Sequence of chain 2.A:
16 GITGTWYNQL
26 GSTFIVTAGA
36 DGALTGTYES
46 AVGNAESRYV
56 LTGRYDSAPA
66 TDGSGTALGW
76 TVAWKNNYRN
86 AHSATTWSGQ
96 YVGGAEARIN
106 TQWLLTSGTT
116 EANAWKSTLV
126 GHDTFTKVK

A protein and the small-molecule ligand that binds it are described below.
Small molecule (SMILES): O=C(O)CCCCCNC(=O)CCCC[C@@H]1SC[C@@H]2NC(=O)N[C@@H]21

Sequence of chain 1.B:
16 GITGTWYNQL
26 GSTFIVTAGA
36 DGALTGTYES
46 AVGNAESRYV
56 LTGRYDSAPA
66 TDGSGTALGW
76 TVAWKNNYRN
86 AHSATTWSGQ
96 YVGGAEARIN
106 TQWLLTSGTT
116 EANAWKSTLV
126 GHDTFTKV

Binding-site contacts:
Ligand atom S7 contacts residue TRP79 of chain 2.A at 3.8 Å.
Ligand atom C5 contacts residue SER45 of chain 2.A at 3.8 Å.
Ligand atom C5 contacts residue SER27 of chain 2.A at 3.7 Å.
Ligand atom O9 contacts residue ASN23 of chain 2.A at 3.0 Å (h-bond).
Ligand atom C2 contacts residue TRP108 of chain 2.A at 3.9 Å (hydrophobic).
Ligand atom C5 contacts residue LEU25 of chain 2.A at 3.8 Å (hydrophobic).
Ligand atom O9 contacts residue SER45 of chain 2.A at 3.8 Å.
Ligand atom C8 contacts residue TRP120 of chain 1.B at 3.4 Å (hydrophobic).
Ligand atom N4 contacts residue SER45 of chain 2.A at 3.0 Å (h-bond).
Ligand atom N16 contacts residue GLY48 of chain 2.A at 3.3 Å.
Ligand atom C22 contacts residue SER112 of chain 2.A at 3.0 Å.
Ligand atom C5 contacts residue TYR43 of chain 2.A at 3.4 Å (hydrophobic).
Ligand atom C11 contacts residue TRP79 of chain 2.A at 3.6 Å (hydrophobic).
Ligand atom C5 contacts residue ASN23 of chain 2.A at 3.8 Å.
Ligand atom C3 contacts residue TRP120 of chain 1.B at 3.7 Å (hydrophobic).
Ligand atom O24 contacts residue SER112 of chain 2.A at 2.6 Å (h-bond).
Ligand atom C10 contacts residue SER45 of chain 2.A at 3.3 Å.
Ligand atom C12 contacts residue VAL47 of chain 2.A at 3.7 Å (hydrophobic).
Ligand atom O9 contacts residue TYR43 of chain 2.A at 2.5 Å (h-bond).
Ligand atom N1 contacts residue ASP128 of chain 2.A at 2.8 Å (salt-bridge).
Ligand atom O9 contacts residue SER27 of chain 2.A at 2.8 Å (h-bond).
Ligand atom C13 contacts residue ASN49 of chain 2.A at 3.5 Å.
Ligand atom C14 contacts residue ASN49 of chain 2.A at 3.4 Å.
Ligand atom N16 contacts residue ASN49 of chain 2.A at 2.5 Å (h-bond).
Ligand atom O23 contacts residue SER112 of chain 2.A at 3.3 Å (h-bond).
Ligand atom C12 contacts residue ASN49 of chain 2.A at 3.5 Å.
Ligand atom C10 contacts residue VAL47 of chain 2.A at 3.6 Å (hydrophobic).
Ligand atom C13 contacts residue TRP79 of chain 2.A at 3.7 Å (hydrophobic).
Ligand atom O15 contacts residue ALA86 of chain 2.A at 3.8 Å.
Ligand atom C5 contacts residue ASP128 of chain 2.A at 3.7 Å.
Ligand atom C12 contacts residue GLY48 of chain 2.A at 3.5 Å.
Ligand atom C3 contacts residue VAL47 of chain 2.A at 3.5 Å (hydrophobic).
Ligand atom C17 contacts residue ASN49 of chain 2.A at 3.3 Å.
Ligand atom C6 contacts residue TRP108 of chain 2.A at 3.4 Å (hydrophobic).
Ligand atom O9 contacts residue ASP128 of chain 2.A at 3.8 Å.
Ligand atom C18 contacts residue TRP120 of chain 1.B at 3.7 Å (hydrophobic).
Ligand atom O15 contacts residue SER88 of chain 2.A at 3.1 Å (h-bond).
Ligand atom N4 contacts residue VAL47 of chain 2.A at 3.4 Å.
Ligand atom C21 contacts residue SER112 of chain 2.A at 3.8 Å.
Ligand atom S7 contacts residue THR90 of chain 2.A at 3.3 Å (h-bond).